Sequence of chain 2.E:
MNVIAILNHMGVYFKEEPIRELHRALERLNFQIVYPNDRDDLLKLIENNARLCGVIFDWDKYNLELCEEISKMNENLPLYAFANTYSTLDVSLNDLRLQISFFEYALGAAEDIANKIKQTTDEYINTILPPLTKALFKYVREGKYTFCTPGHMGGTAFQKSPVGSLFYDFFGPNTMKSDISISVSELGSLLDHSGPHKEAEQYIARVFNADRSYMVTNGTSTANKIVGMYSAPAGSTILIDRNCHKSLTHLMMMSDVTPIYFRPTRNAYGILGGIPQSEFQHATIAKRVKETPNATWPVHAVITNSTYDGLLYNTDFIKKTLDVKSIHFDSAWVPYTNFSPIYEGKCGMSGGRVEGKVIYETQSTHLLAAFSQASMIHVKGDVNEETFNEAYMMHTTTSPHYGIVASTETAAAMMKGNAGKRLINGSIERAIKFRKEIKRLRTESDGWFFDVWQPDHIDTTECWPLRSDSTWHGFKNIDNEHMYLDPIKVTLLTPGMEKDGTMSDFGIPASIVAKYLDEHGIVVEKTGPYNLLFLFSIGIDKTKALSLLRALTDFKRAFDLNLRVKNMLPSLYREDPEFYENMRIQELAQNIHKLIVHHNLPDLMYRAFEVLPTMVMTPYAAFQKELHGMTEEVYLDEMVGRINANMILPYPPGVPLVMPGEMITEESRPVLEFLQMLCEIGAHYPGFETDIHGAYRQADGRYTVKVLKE

Binding-site contacts:
Ligand atom PA contacts residue ARG585 of chain 2.E at 3.7 Å.
Ligand atom O3A contacts residue ARG565 of chain 2.E at 3.3 Å.
Ligand atom C2' contacts residue ARG97 of chain 2.B at 3.6 Å.
Ligand atom N9 contacts residue ARG97 of chain 2.B at 3.7 Å.
Ligand atom O4' contacts residue LEU564 of chain 2.E at 3.7 Å.
Ligand atom PC contacts residue LYS417 of chain 2.B at 3.7 Å.
Ligand atom N7 contacts residue ARG558 of chain 2.E at 3.0 Å (salt-bridge).
Ligand atom C6 contacts residue LEU564 of chain 2.E at 3.5 Å (hydrophobic).
Ligand atom O3C contacts residue ARG206 of chain 2.B at 3.4 Å (salt-bridge).
Ligand atom O3B contacts residue ARG206 of chain 2.B at 2.9 Å (salt-bridge).
Ligand atom O2C contacts residue ARG206 of chain 2.B at 2.7 Å (salt-bridge).
Ligand atom O2A contacts residue ARG565 of chain 2.E at 2.9 Å (salt-bridge).
Ligand atom O3D contacts residue GLY418 of chain 2.B at 2.4 Å (h-bond).
Ligand atom N2 contacts residue ASN568 of chain 2.E at 3.6 Å.
Ligand atom O1B contacts residue ARG206 of chain 2.B at 2.3 Å (salt-bridge).
Ligand atom C5 contacts residue ARG97 of chain 2.B at 3.7 Å.
Ligand atom PD contacts residue GLY418 of chain 2.B at 3.5 Å.
Ligand atom N7 contacts residue ARG97 of chain 2.B at 3.4 Å (salt-bridge).
Ligand atom C8 contacts residue ARG558 of chain 2.E at 3.8 Å.
Ligand atom O3D contacts residue LYS417 of chain 2.B at 3.3 Å.
Ligand atom PA contacts residue ASN568 of chain 2.E at 3.6 Å.
Ligand atom O3A contacts residue ASN568 of chain 2.E at 3.3 Å (h-bond).
Ligand atom O2C contacts residue LYS417 of chain 2.B at 3.7 Å.
Ligand atom C8 contacts residue ARG97 of chain 2.B at 3.4 Å.
Ligand atom O1C contacts residue LYS417 of chain 2.B at 3.7 Å.
Ligand atom C5 contacts residue LEU564 of chain 2.E at 3.6 Å (hydrophobic).
Ligand atom O2A contacts residue ASN568 of chain 2.E at 2.8 Å (h-bond).
Ligand atom O3' contacts residue ARG206 of chain 2.B at 3.6 Å (salt-bridge).
Ligand atom O3C contacts residue LYS417 of chain 2.B at 3.1 Å.
Ligand atom O1A contacts residue ARG585 of chain 2.E at 2.5 Å (salt-bridge).
Ligand atom C5' contacts residue ASN568 of chain 2.E at 3.7 Å.
Ligand atom O6 contacts residue ARG558 of chain 2.E at 2.9 Å (salt-bridge).
Ligand atom O2B contacts residue ARG585 of chain 2.E at 2.5 Å (salt-bridge).
Ligand atom PC contacts residue ARG206 of chain 2.B at 3.5 Å.
Ligand atom PB contacts residue ARG206 of chain 2.B at 3.2 Å.
Ligand atom O2A contacts residue LEU564 of chain 2.E at 3.5 Å.
Ligand atom O2D contacts residue ARG206 of chain 2.B at 3.2 Å (salt-bridge).
Ligand atom O3B contacts residue ARG565 of chain 2.E at 3.6 Å (salt-bridge).
Ligand atom PA contacts residue ARG565 of chain 2.E at 3.7 Å.
Ligand atom O1D contacts residue GLY418 of chain 2.B at 3.5 Å.

Sequence of chain 2.B:
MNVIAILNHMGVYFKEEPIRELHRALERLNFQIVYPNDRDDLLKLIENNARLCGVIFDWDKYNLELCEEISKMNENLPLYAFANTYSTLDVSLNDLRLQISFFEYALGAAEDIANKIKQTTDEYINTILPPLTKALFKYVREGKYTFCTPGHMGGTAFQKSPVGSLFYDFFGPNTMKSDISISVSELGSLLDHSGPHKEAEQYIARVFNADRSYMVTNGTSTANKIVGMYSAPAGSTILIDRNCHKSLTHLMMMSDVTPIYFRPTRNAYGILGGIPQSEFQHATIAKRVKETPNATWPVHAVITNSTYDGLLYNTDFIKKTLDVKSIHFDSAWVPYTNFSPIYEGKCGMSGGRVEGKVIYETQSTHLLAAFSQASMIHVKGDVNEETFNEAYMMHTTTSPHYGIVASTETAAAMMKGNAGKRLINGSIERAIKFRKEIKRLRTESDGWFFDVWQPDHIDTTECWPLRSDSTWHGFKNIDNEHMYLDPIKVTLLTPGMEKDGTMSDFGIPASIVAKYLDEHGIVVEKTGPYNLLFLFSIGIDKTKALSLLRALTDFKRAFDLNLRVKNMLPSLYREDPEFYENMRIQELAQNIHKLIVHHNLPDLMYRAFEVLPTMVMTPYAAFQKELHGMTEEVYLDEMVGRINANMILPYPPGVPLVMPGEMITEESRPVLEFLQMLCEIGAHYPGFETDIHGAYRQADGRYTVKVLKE

The protein below binds the small molecule below.
Small molecule (SMILES): Nc1nc2c(ncn2[C@@H]2O[C@H](CO[P](=O)(O)OP(=O)(O)O)[C@@H](O[P](=O)(O)OP(=O)(O)O)[C@H]2O)c(=O)[nH]1